Binding-site contacts:
Ligand atom C4 contacts residue HIS298 of chain 4.D at 3.7 Å.
Ligand atom O4 contacts residue GLY78 of chain 4.D at 3.4 Å (h-bond).
Ligand atom O4 contacts residue ASN80 of chain 4.D at 4.1 Å.
Ligand atom C5 contacts residue TYR72 of chain 4.D at 3.5 Å (hydrophobic).
Ligand atom C6 contacts residue THR94 of chain 4.D at 4.3 Å.
Ligand atom O4 contacts residue VAL296 of chain 4.D at 3.9 Å.
Ligand atom O8 contacts residue ARG77 of chain 4.D at 3.5 Å (salt-bridge).
Ligand atom C3 contacts residue HIS298 of chain 4.D at 3.8 Å.
Ligand atom O4 contacts residue TYR72 of chain 4.D at 3.7 Å.
Ligand atom C4 contacts residue GLY78 of chain 4.D at 3.9 Å.
Ligand atom O1A contacts residue TYR72 of chain 4.D at 3.4 Å.
Ligand atom C6 contacts residue ASN80 of chain 4.D at 4.3 Å.
Ligand atom C4 contacts residue VAL296 of chain 4.D at 4.2 Å (hydrophobic).
Ligand atom O4 contacts residue HIS298 of chain 4.D at 2.7 Å (h-bond).
Ligand atom C3 contacts residue VAL296 of chain 4.D at 3.6 Å (hydrophobic).
Ligand atom O1B contacts residue TYR72 of chain 4.D at 4.0 Å.
Ligand atom C1 contacts residue ARG77 of chain 4.D at 3.1 Å.
Ligand atom C1 contacts residue TYR72 of chain 4.D at 3.8 Å (hydrophobic).
Ligand atom C4 contacts residue ARG77 of chain 4.D at 4.0 Å.
Ligand atom C5 contacts residue ASN93 of chain 4.D at 4.1 Å.
Ligand atom O4 contacts residue THR291 of chain 4.D at 3.9 Å.
Ligand atom O1A contacts residue ARG77 of chain 4.D at 2.7 Å (salt-bridge).
Ligand atom C11 contacts residue TYR72 of chain 4.D at 4.2 Å (hydrophobic).
Ligand atom C3 contacts residue ARG77 of chain 4.D at 3.3 Å.
Ligand atom N5 contacts residue TYR72 of chain 4.D at 2.9 Å (h-bond).
Ligand atom C6 contacts residue TYR72 of chain 4.D at 3.7 Å (hydrophobic).
Ligand atom C4 contacts residue TYR72 of chain 4.D at 3.4 Å (hydrophobic).
Ligand atom C3 contacts residue GLY78 of chain 4.D at 3.8 Å.
Ligand atom O8 contacts residue TYR72 of chain 4.D at 3.4 Å (h-bond).
Ligand atom C6 contacts residue ASN93 of chain 4.D at 3.4 Å.
Ligand atom C10 contacts residue TYR72 of chain 4.D at 4.0 Å (hydrophobic).
Ligand atom O1A contacts residue GLY78 of chain 4.D at 3.8 Å.
Ligand atom O3 contacts residue GLY78 of chain 4.D at 3.7 Å.
Ligand atom C8 contacts residue ARG77 of chain 4.D at 4.2 Å.
Ligand atom C2 contacts residue GLY78 of chain 4.D at 4.2 Å.
Ligand atom C2 contacts residue ARG77 of chain 4.D at 4.0 Å.
Ligand atom O4 contacts residue ARG77 of chain 4.D at 4.2 Å.
Ligand atom O1B contacts residue ARG77 of chain 4.D at 2.4 Å (salt-bridge).
Ligand atom O1A contacts residue LYS186 of chain 4.D at 4.3 Å.
Ligand atom O6 contacts residue ASN93 of chain 4.D at 3.6 Å (h-bond).

This protein binds this small molecule.
Small molecule (SMILES): CC(=O)N[C@@H]1[C@@H](O[C@@H]2O[C@H](CO)[C@H](O)[C@H](O[C@]3(C(=O)O)C[C@H](O)[C@@H](NC(C)=O)[C@H]([C@H](O)[C@H](O)CO)O3)[C@H]2O)[C@H](O)[C@@H](CO[C@]2(C(=O)O)C[C@H](O)[C@@H](NC(C)=O)[C@H]([C@H](O)[C@H](O)CO)O2)O[C@H]1O

Sequence of chain 4.E:
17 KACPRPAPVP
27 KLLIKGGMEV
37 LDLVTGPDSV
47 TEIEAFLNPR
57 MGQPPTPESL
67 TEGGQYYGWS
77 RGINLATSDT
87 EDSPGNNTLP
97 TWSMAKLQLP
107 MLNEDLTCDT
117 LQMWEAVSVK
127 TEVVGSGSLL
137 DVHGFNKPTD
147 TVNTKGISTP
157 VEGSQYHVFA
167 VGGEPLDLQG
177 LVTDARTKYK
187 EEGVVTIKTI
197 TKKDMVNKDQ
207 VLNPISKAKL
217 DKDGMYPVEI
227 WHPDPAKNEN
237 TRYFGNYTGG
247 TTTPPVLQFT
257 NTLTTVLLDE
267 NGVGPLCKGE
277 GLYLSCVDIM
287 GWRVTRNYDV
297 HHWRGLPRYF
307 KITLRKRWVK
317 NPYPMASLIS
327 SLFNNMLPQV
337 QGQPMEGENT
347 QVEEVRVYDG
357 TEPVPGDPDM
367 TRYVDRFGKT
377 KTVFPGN

Sequence of chain 4.D:
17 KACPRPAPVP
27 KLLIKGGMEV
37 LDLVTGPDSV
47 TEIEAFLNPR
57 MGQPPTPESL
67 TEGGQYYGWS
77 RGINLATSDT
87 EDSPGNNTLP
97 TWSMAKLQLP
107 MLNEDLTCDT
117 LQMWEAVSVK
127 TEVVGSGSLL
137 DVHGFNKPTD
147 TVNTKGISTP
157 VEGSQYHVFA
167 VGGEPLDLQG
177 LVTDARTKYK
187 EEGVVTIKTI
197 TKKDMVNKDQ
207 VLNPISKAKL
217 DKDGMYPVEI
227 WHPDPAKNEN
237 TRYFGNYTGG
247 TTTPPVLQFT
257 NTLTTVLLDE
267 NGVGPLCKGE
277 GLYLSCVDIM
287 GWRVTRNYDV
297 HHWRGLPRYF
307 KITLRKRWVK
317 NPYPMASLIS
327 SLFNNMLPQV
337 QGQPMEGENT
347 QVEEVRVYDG